Binding-site contacts:
Ligand atom C4B contacts residue MET224 of chain 20.A at 3.8 Å (hydrophobic).
Ligand atom C4A contacts residue PRO174 of chain 20.A at 3.3 Å (hydrophobic).
Ligand atom N3A contacts residue ALA24 of chain 20.C at 3.6 Å.
Ligand atom C5B contacts residue PHE186 of chain 20.A at 3.5 Å (hydrophobic).
Ligand atom C1C contacts residue LEU106 of chain 20.A at 3.5 Å (hydrophobic).
Ligand atom C3C contacts residue TYR128 of chain 20.A at 3.4 Å (hydrophobic).
Ligand atom O1 contacts residue MET221 of chain 20.A at 3.2 Å (h-bond).
Ligand atom N3A contacts residue PHE186 of chain 20.A at 3.9 Å.
Ligand atom O1A contacts residue PHE186 of chain 20.A at 2.8 Å.
Ligand atom C5C contacts residue VAL191 of chain 20.A at 3.9 Å (hydrophobic).
Ligand atom CL1 contacts residue ILE104 of chain 20.A at 3.5 Å.
Ligand atom C5C contacts residue VAL188 of chain 20.A at 3.9 Å (hydrophobic).
Ligand atom C2A contacts residue PHE186 of chain 20.A at 3.2 Å (hydrophobic).
Ligand atom C2C contacts residue TYR128 of chain 20.A at 3.8 Å (hydrophobic).
Ligand atom O1B contacts residue ILE104 of chain 20.A at 3.8 Å.
Ligand atom C6B contacts residue TYR128 of chain 20.A at 3.8 Å (hydrophobic).
Ligand atom C4C contacts residue VAL191 of chain 20.A at 3.5 Å (hydrophobic).
Ligand atom N2 contacts residue ASN219 of chain 20.A at 3.6 Å.
Ligand atom C5B contacts residue MET224 of chain 20.A at 3.5 Å (hydrophobic).
Ligand atom C1B contacts residue VAL188 of chain 20.A at 3.9 Å (hydrophobic).
Ligand atom C5A contacts residue MET224 of chain 20.A at 3.5 Å (hydrophobic).
Ligand atom C4B contacts residue TYR152 of chain 20.A at 3.8 Å (hydrophobic).
Ligand atom C2B contacts residue VAL188 of chain 20.A at 3.7 Å (hydrophobic).
Ligand atom C3B contacts residue TYR152 of chain 20.A at 3.7 Å (hydrophobic).
Ligand atom C1C contacts residue TYR128 of chain 20.A at 3.7 Å (hydrophobic).
Ligand atom C2C contacts residue TYR197 of chain 20.A at 3.8 Å (hydrophobic).
Ligand atom C5C contacts residue TYR152 of chain 20.A at 3.9 Å (hydrophobic).
Ligand atom C31 contacts residue TYR197 of chain 20.A at 3.9 Å (hydrophobic).
Ligand atom C4C contacts residue VAL188 of chain 20.A at 3.9 Å (hydrophobic).
Ligand atom O1A contacts residue MET224 of chain 20.A at 2.8 Å.
Ligand atom CL1 contacts residue TYR128 of chain 20.A at 3.3 Å.
Ligand atom C2B contacts residue TYR152 of chain 20.A at 3.8 Å (hydrophobic).
Ligand atom N3A contacts residue PRO174 of chain 20.A at 3.7 Å.
Ligand atom C5A contacts residue VAL176 of chain 20.A at 3.2 Å (hydrophobic).
Ligand atom C5A contacts residue PHE186 of chain 20.A at 3.4 Å (hydrophobic).
Ligand atom C4 contacts residue LEU106 of chain 20.A at 3.6 Å (hydrophobic).
Ligand atom C2A contacts residue MET224 of chain 20.A at 3.4 Å (hydrophobic).
Ligand atom C4B contacts residue PHE186 of chain 20.A at 3.4 Å (hydrophobic).
Ligand atom C5A contacts residue ALA150 of chain 20.A at 3.9 Å (hydrophobic).
Ligand atom C5 contacts residue LEU106 of chain 20.A at 3.7 Å (hydrophobic).

Sequence of chain 20.A:
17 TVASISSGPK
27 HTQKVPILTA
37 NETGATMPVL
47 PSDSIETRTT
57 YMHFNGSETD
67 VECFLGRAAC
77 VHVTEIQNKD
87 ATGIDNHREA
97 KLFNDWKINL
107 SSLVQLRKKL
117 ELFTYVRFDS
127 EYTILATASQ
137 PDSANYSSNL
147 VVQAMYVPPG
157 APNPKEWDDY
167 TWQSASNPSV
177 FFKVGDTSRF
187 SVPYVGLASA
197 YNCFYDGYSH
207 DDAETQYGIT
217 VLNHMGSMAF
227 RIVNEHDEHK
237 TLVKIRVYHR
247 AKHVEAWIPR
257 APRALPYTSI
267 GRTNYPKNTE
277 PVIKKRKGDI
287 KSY

A protein and the small-molecule ligand that binds it are described below.
Small molecule (SMILES): Cc1cc(CCCCCOc2ccc(C3=NCCO3)cc2Cl)on1

Sequence of chain 16.C:
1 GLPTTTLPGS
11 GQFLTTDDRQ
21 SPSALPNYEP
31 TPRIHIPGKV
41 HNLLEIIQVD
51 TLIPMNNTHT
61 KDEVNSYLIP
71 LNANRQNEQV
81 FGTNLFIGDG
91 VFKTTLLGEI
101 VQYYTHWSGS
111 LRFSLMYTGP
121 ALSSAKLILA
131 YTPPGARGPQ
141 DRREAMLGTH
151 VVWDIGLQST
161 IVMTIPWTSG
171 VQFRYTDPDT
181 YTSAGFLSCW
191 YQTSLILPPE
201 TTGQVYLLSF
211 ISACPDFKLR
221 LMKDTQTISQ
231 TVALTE

Sequence of chain 20.C:
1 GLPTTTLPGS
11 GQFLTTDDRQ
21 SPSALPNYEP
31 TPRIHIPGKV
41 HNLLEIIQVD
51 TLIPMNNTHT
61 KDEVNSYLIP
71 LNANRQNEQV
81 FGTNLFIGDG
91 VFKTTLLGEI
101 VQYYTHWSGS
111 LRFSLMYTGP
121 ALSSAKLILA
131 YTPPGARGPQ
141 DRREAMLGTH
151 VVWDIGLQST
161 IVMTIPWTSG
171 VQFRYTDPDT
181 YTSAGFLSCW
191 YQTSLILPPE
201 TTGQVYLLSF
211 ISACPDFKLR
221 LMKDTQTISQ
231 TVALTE